Sequence of chain 1.B:
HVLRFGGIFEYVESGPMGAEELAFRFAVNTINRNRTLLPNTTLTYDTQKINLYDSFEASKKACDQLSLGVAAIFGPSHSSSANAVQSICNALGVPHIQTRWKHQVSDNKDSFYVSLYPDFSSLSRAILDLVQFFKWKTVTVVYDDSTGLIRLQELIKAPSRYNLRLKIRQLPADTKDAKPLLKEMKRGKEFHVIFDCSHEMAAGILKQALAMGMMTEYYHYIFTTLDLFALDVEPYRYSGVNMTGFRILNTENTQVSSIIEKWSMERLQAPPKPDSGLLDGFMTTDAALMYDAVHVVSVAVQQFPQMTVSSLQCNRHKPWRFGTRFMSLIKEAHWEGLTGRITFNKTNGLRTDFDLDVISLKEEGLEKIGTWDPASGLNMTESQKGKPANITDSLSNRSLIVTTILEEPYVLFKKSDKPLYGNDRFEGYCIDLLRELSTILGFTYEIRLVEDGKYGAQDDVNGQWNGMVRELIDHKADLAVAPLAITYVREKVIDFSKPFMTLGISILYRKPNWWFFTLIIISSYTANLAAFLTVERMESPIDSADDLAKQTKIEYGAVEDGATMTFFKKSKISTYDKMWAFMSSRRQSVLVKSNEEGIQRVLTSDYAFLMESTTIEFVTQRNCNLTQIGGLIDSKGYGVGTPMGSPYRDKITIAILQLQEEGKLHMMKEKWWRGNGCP

A protein and the small-molecule ligand that binds it are described below.
Small molecule (SMILES): CC(=O)N[C@@H]1[C@@H](O)[C@H](O)[C@@H](CO)O[C@H]1O

Binding-site contacts:
Ligand atom C1 contacts residue THR69 of chain 1.B at 4.2 Å.
Ligand atom C7 contacts residue ASN67 of chain 1.B at 3.3 Å.
Ligand atom O6 contacts residue THR69 of chain 1.B at 4.1 Å.
Ligand atom O3 contacts residue ASN67 of chain 1.B at 4.2 Å.
Ligand atom C8 contacts residue ARG68 of chain 1.B at 4.5 Å.
Ligand atom O4 contacts residue THR69 of chain 1.B at 3.9 Å.
Ligand atom C4 contacts residue ASN67 of chain 1.B at 4.2 Å.
Ligand atom C5 contacts residue THR69 of chain 1.B at 3.7 Å.
Ligand atom C5 contacts residue ASN67 of chain 1.B at 3.6 Å.
Ligand atom O7 contacts residue ARG68 of chain 1.B at 4.5 Å.
Ligand atom C1 contacts residue ASN67 of chain 1.B at 1.4 Å.
Ligand atom O5 contacts residue THR69 of chain 1.B at 4.2 Å.
Ligand atom O7 contacts residue ASN67 of chain 1.B at 3.0 Å (h-bond).
Ligand atom C3 contacts residue ASN67 of chain 1.B at 3.8 Å.
Ligand atom N2 contacts residue ASN67 of chain 1.B at 3.1 Å (h-bond).
Ligand atom C2 contacts residue ASN67 of chain 1.B at 2.5 Å.
Ligand atom O5 contacts residue ASN67 of chain 1.B at 2.4 Å (h-bond).
Ligand atom C6 contacts residue GLN288 of chain 1.B at 4.1 Å.